This small molecule binds to this protein.
Small molecule (SMILES): O=C(O)c1c(O)cccc1O

Binding-site contacts:
Ligand atom C2 contacts residue PHE230 of chain 1.A at 3.8 Å (hydrophobic).
Ligand atom C1A contacts residue GLY8 of chain 1.A at 3.9 Å.
Ligand atom C1 contacts residue GLU238 of chain 1.A at 4.4 Å.
Ligand atom O2A contacts residue GLY6 of chain 1.A at 3.6 Å.
Ligand atom O1A contacts residue ASN11 of chain 1.A at 3.2 Å (h-bond).
Ligand atom C1 contacts residue TYR7 of chain 1.A at 4.2 Å (hydrophobic).
Ligand atom C4 contacts residue GLU238 of chain 1.A at 3.4 Å.
Ligand atom O1A contacts residue TYR7 of chain 1.A at 4.2 Å.
Ligand atom O2 contacts residue PHE230 of chain 1.A at 3.0 Å.
Ligand atom C1 contacts residue ASN11 of chain 1.A at 4.3 Å.
Ligand atom C1A contacts residue PHE230 of chain 1.A at 4.1 Å (hydrophobic).
Ligand atom C4 contacts residue GLY8 of chain 1.A at 3.9 Å.
Ligand atom C5 contacts residue GLY8 of chain 1.A at 4.2 Å.
Ligand atom C1A contacts residue TYR7 of chain 1.A at 3.5 Å (hydrophobic).
Ligand atom C6 contacts residue ASN11 of chain 1.A at 4.5 Å.
Ligand atom O2 contacts residue TYR7 of chain 1.A at 3.3 Å.
Ligand atom O2A contacts residue PHE230 of chain 1.A at 3.8 Å.
Ligand atom O1A contacts residue GLY6 of chain 1.A at 3.9 Å.
Ligand atom C2 contacts residue TYR7 of chain 1.A at 3.8 Å (hydrophobic).
Ligand atom C1A contacts residue GLY6 of chain 1.A at 4.0 Å.
Ligand atom C1A contacts residue ASN11 of chain 1.A at 4.0 Å.
Ligand atom C1 contacts residue PHE230 of chain 1.A at 4.2 Å (hydrophobic).
Ligand atom C6 contacts residue GLY8 of chain 1.A at 4.2 Å.
Ligand atom C6 contacts residue GLU238 of chain 1.A at 4.1 Å.
Ligand atom O2A contacts residue GLY8 of chain 1.A at 4.0 Å.
Ligand atom C3 contacts residue GLY8 of chain 1.A at 3.5 Å.
Ligand atom C2 contacts residue GLY8 of chain 1.A at 3.4 Å.
Ligand atom C3 contacts residue TYR7 of chain 1.A at 4.4 Å (hydrophobic).
Ligand atom C5 contacts residue GLU238 of chain 1.A at 3.7 Å.
Ligand atom O6 contacts residue ASN11 of chain 1.A at 3.9 Å.
Ligand atom C3 contacts residue GLU238 of chain 1.A at 3.9 Å.
Ligand atom C1 contacts residue GLY8 of chain 1.A at 3.6 Å.
Ligand atom C2 contacts residue GLU238 of chain 1.A at 4.2 Å.
Ligand atom O2A contacts residue TYR7 of chain 1.A at 2.9 Å (h-bond).
Ligand atom O2 contacts residue GLY8 of chain 1.A at 3.4 Å (h-bond).

Sequence of chain 1.A:
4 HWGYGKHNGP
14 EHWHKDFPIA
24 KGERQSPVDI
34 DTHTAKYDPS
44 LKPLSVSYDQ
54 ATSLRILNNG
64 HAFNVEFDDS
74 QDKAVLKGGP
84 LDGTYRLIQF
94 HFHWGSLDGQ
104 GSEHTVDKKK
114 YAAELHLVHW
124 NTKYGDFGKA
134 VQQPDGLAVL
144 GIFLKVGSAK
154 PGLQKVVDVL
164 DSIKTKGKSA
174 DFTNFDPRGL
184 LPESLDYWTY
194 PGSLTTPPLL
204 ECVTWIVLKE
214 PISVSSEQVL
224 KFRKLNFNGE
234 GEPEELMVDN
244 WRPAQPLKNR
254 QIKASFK